Binding-site contacts:
Ligand atom C5 contacts residue THR253 of chain 1.A at 4.4 Å.
Ligand atom C4 contacts residue ASN251 of chain 1.A at 4.1 Å.
Ligand atom C2 contacts residue THR253 of chain 1.A at 4.0 Å.
Ligand atom C6 contacts residue ASN251 of chain 1.A at 4.4 Å.
Ligand atom O7 contacts residue NAG1 of chain 1.M at 3.6 Å.
Ligand atom C1 contacts residue ASN251 of chain 1.A at 1.4 Å.
Ligand atom C8 contacts residue ASN251 of chain 1.A at 3.6 Å.
Ligand atom C3 contacts residue ASN251 of chain 1.A at 3.7 Å.
Ligand atom C5 contacts residue ASN251 of chain 1.A at 3.6 Å.
Ligand atom N2 contacts residue ASN251 of chain 1.A at 2.8 Å (h-bond).
Ligand atom O5 contacts residue THR253 of chain 1.A at 3.8 Å.
Ligand atom O7 contacts residue ASN251 of chain 1.A at 4.0 Å.
Ligand atom C8 contacts residue GLN254 of chain 1.A at 3.5 Å.
Ligand atom C4 contacts residue THR253 of chain 1.A at 4.1 Å.
Ligand atom O5 contacts residue ASN251 of chain 1.A at 2.4 Å (h-bond).
Ligand atom C2 contacts residue ASN251 of chain 1.A at 2.3 Å.
Ligand atom C8 contacts residue PRO277 of chain 1.A at 4.0 Å (hydrophobic).
Ligand atom C1 contacts residue THR253 of chain 1.A at 4.2 Å.
Ligand atom C7 contacts residue ASN251 of chain 1.A at 3.3 Å.

The small molecule below binds the protein below.
Small molecule (SMILES): CC(=O)N[C@@H]1[C@@H](O)[C@H](O)[C@@H](CO)O[C@H]1O

Sequence of chain 1.A:
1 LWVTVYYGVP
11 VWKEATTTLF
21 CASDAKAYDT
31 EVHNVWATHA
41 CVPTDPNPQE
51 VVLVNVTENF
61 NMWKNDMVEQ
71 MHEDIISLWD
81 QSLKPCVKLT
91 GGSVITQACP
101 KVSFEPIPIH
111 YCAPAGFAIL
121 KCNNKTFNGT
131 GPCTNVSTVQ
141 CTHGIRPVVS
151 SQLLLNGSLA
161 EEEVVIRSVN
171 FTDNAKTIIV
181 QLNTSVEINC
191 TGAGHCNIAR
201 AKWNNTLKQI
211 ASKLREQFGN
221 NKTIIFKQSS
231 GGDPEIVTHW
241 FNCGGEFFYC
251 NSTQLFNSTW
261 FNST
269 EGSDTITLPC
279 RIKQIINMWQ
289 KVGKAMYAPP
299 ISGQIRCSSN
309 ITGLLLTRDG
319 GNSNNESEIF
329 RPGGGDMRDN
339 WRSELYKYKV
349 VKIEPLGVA